Binding-site contacts:
Ligand atom O7 contacts residue ASN320 of chain 1.B at 2.9 Å (h-bond).
Ligand atom C3 contacts residue ASN320 of chain 1.B at 3.8 Å.
Ligand atom C8 contacts residue ASN320 of chain 1.B at 4.4 Å.
Ligand atom O7 contacts residue MET285 of chain 1.A at 3.4 Å (h-bond).
Ligand atom C8 contacts residue LEU317 of chain 1.B at 3.6 Å (hydrophobic).
Ligand atom O6 contacts residue ARG281 of chain 1.A at 3.6 Å.
Ligand atom C6 contacts residue ARG281 of chain 1.A at 3.7 Å.
Ligand atom C7 contacts residue ASN316 of chain 1.B at 4.2 Å.
Ligand atom C5 contacts residue SO41 of chain 1.S at 3.9 Å.
Ligand atom O7 contacts residue LEU317 of chain 1.B at 4.4 Å.
Ligand atom C8 contacts residue TRP262 of chain 1.A at 4.1 Å (hydrophobic).
Ligand atom N2 contacts residue ASN320 of chain 1.B at 3.0 Å (h-bond).
Ligand atom O5 contacts residue ASN320 of chain 1.B at 2.3 Å (h-bond).
Ligand atom C7 contacts residue LEU317 of chain 1.B at 4.2 Å (hydrophobic).
Ligand atom C4 contacts residue ASN320 of chain 1.B at 4.2 Å.
Ligand atom O4 contacts residue SO41 of chain 1.S at 2.7 Å (h-bond).
Ligand atom C6 contacts residue SO41 of chain 1.S at 3.5 Å.
Ligand atom C6 contacts residue ARG281 of chain 1.A at 3.8 Å.
Ligand atom C5 contacts residue ASN320 of chain 1.B at 3.6 Å.
Ligand atom C4 contacts residue SO41 of chain 1.S at 3.2 Å.
Ligand atom C1 contacts residue ASN320 of chain 1.B at 1.4 Å.
Ligand atom C2 contacts residue ASN320 of chain 1.B at 2.5 Å.
Ligand atom O7 contacts residue TRP262 of chain 1.A at 4.2 Å.
Ligand atom N2 contacts residue ASN316 of chain 1.B at 4.2 Å.
Ligand atom C8 contacts residue ASN316 of chain 1.B at 4.0 Å.
Ligand atom O6 contacts residue ARG281 of chain 1.A at 4.2 Å.
Ligand atom C1 contacts residue ASN316 of chain 1.B at 4.1 Å.
Ligand atom C7 contacts residue ASN320 of chain 1.B at 3.2 Å.

This protein binds this small molecule.
Small molecule (SMILES): CC(=O)N[C@H]1[C@H](O[C@H]2[C@H](O)[C@@H](NC(C)=O)CO[C@@H]2CO)O[C@H](CO)[C@@H](O[C@@H]2O[C@H](CO[C@H]3O[C@H](CO)[C@@H](O)[C@H](O)[C@@H]3O)[C@@H](O)[C@H](O[C@H]3O[C@H](CO)[C@@H](O)[C@H](O)[C@@H]3O)[C@@H]2O)[C@@H]1O

Sequence of chain 1.A:
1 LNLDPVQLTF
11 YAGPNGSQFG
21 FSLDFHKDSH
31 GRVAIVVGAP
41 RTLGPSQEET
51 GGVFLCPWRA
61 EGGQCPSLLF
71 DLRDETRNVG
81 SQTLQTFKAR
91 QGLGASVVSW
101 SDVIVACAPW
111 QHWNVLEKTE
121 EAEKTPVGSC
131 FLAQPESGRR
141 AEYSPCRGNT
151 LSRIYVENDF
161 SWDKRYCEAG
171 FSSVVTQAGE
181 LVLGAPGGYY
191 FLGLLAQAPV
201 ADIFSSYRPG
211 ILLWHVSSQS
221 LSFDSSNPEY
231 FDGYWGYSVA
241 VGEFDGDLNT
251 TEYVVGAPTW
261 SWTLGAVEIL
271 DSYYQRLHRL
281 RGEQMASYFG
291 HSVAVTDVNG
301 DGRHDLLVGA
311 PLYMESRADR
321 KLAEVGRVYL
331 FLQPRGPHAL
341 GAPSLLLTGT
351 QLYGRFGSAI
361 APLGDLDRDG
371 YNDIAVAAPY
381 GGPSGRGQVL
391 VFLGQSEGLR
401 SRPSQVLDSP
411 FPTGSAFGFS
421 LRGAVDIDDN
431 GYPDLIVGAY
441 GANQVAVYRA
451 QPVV

Sequence of chain 1.B:
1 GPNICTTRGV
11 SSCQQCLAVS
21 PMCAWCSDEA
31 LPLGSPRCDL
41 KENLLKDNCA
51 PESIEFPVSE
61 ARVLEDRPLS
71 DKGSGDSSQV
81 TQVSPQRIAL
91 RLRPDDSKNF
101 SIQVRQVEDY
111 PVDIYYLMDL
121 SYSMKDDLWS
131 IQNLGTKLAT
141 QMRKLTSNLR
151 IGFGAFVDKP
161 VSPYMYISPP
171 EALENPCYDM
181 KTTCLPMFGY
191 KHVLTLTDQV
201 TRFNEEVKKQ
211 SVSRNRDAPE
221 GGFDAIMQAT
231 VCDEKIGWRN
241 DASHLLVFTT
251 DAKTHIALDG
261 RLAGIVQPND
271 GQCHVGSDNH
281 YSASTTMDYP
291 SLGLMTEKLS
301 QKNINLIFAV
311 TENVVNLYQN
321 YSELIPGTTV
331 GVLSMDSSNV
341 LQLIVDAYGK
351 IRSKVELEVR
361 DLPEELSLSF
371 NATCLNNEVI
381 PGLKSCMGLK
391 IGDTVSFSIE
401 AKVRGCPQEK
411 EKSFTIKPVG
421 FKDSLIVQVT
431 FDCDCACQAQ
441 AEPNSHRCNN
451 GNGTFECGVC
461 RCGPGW